Sequence of chain 3.A:
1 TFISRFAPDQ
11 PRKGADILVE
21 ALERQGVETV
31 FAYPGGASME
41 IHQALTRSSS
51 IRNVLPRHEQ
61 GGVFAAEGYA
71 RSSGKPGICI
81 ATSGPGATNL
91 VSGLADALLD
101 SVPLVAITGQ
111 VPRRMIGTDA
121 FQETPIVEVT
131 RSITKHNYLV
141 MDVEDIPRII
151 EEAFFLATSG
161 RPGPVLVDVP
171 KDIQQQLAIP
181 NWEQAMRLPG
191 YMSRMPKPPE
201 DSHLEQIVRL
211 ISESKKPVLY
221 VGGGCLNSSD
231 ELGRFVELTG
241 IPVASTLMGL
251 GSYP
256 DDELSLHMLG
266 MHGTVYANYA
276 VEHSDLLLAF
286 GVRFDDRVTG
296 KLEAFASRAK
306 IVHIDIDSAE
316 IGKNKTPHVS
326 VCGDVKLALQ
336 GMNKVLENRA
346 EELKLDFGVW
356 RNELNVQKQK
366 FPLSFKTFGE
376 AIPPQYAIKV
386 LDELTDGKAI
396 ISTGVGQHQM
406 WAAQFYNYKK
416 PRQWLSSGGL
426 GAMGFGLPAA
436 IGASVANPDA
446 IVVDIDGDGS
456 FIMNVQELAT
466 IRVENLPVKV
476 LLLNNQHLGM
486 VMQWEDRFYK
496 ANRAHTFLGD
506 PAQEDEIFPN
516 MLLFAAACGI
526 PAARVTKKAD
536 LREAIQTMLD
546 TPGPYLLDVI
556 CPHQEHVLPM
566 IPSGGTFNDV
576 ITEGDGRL

Binding-site contacts:
Ligand atom O7 contacts residue LEU483 of chain 3.A at 3.4 Å.
Ligand atom S1 contacts residue GLY401 of chain 3.A at 3.5 Å.
Ligand atom N4' contacts residue GLY426 of chain 3.A at 2.9 Å (h-bond).
Ligand atom PB contacts residue GLN402 of chain 3.A at 3.6 Å.
Ligand atom PB contacts residue HIS403 of chain 3.A at 3.6 Å.
Ligand atom CM2 contacts residue ASN89 of chain 2.A at 3.4 Å.
Ligand atom C5' contacts residue MET428 of chain 3.A at 3.6 Å (hydrophobic).
Ligand atom O1B contacts residue GLN402 of chain 3.A at 2.6 Å (h-bond).
Ligand atom O2A contacts residue ASP453 of chain 3.A at 2.9 Å (salt-bridge).
Ligand atom O3B contacts residue GLN402 of chain 3.A at 3.5 Å (h-bond).
Ligand atom PA contacts residue MG1 of chain 3.B at 3.2 Å.
Ligand atom C7 contacts residue VAL400 of chain 3.A at 3.4 Å (hydrophobic).
Ligand atom O2B contacts residue GLY484 of chain 3.A at 2.7 Å (h-bond).
Ligand atom O3A contacts residue HIS403 of chain 3.A at 2.9 Å (h-bond).
Ligand atom O1A contacts residue SER455 of chain 3.A at 2.5 Å (h-bond).
Ligand atom O3B contacts residue ASN480 of chain 3.A at 3.6 Å (h-bond).
Ligand atom O1A contacts residue VAL400 of chain 3.A at 3.5 Å (h-bond).
Ligand atom N4' contacts residue GLN122 of chain 2.A at 3.1 Å (h-bond).
Ligand atom O2A contacts residue GLY454 of chain 3.A at 3.0 Å (h-bond).
Ligand atom S1 contacts residue VAL400 of chain 3.A at 3.2 Å (h-bond).
Ligand atom N1' contacts residue GLU59 of chain 2.A at 2.9 Å (salt-bridge).
Ligand atom O2B contacts residue MG1 of chain 3.B at 2.1 Å.
Ligand atom PB contacts residue MG1 of chain 3.B at 3.2 Å.
Ligand atom N3' contacts residue PRO85 of chain 2.A at 3.5 Å.
Ligand atom O2B contacts residue ASN480 of chain 3.A at 2.8 Å (h-bond).
Ligand atom O1B contacts residue GLY484 of chain 3.A at 3.5 Å (h-bond).
Ligand atom C7 contacts residue MET428 of chain 3.A at 3.6 Å (hydrophobic).
Ligand atom CM2 contacts residue MET428 of chain 3.A at 3.5 Å (hydrophobic).
Ligand atom O3B contacts residue HIS403 of chain 3.A at 3.0 Å (h-bond).
Ligand atom C4' contacts residue MET428 of chain 3.A at 3.5 Å (hydrophobic).
Ligand atom C6' contacts residue GLU59 of chain 2.A at 3.2 Å.
Ligand atom O2B contacts residue HIS482 of chain 3.A at 3.1 Å (h-bond).
Ligand atom O1B contacts residue GLY401 of chain 3.A at 3.2 Å.
Ligand atom N3' contacts residue MET428 of chain 3.A at 3.2 Å (h-bond).
Ligand atom CM4 contacts residue PRO34 of chain 2.A at 3.2 Å (hydrophobic).
Ligand atom O2A contacts residue HIS482 of chain 3.A at 3.1 Å (h-bond).
Ligand atom O1B contacts residue MET485 of chain 3.A at 3.2 Å (h-bond).
Ligand atom O3A contacts residue MG1 of chain 3.B at 3.4 Å.
Ligand atom C4 contacts residue MET428 of chain 3.A at 3.5 Å (hydrophobic).
Ligand atom O2A contacts residue MG1 of chain 3.B at 2.1 Å.

A small-molecule ligand and the protein it binds are described below.
Small molecule (SMILES): C/C(NCc1cnc(C)nc1N)=C(/S)CCO[P](=O)([O-])O[P](=O)([O-])O

Sequence of chain 2.A:
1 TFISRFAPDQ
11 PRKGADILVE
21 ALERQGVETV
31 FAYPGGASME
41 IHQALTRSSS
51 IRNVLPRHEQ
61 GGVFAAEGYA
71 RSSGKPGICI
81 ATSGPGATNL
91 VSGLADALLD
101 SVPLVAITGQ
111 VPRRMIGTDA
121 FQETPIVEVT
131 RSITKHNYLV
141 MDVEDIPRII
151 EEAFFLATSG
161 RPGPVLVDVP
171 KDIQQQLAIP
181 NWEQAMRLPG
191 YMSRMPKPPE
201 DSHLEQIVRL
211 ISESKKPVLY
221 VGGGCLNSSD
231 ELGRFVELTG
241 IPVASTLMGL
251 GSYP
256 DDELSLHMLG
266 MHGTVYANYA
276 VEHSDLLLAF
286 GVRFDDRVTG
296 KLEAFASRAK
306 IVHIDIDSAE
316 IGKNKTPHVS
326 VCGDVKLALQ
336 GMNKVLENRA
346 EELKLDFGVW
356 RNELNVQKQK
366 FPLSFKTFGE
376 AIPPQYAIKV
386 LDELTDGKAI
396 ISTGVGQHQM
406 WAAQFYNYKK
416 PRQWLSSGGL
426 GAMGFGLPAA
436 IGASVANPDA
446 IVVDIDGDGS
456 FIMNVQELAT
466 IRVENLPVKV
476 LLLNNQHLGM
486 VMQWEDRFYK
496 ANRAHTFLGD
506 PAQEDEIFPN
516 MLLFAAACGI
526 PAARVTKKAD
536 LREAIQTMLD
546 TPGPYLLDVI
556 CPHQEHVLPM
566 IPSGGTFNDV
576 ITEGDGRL